Sequence of chain 1.E:
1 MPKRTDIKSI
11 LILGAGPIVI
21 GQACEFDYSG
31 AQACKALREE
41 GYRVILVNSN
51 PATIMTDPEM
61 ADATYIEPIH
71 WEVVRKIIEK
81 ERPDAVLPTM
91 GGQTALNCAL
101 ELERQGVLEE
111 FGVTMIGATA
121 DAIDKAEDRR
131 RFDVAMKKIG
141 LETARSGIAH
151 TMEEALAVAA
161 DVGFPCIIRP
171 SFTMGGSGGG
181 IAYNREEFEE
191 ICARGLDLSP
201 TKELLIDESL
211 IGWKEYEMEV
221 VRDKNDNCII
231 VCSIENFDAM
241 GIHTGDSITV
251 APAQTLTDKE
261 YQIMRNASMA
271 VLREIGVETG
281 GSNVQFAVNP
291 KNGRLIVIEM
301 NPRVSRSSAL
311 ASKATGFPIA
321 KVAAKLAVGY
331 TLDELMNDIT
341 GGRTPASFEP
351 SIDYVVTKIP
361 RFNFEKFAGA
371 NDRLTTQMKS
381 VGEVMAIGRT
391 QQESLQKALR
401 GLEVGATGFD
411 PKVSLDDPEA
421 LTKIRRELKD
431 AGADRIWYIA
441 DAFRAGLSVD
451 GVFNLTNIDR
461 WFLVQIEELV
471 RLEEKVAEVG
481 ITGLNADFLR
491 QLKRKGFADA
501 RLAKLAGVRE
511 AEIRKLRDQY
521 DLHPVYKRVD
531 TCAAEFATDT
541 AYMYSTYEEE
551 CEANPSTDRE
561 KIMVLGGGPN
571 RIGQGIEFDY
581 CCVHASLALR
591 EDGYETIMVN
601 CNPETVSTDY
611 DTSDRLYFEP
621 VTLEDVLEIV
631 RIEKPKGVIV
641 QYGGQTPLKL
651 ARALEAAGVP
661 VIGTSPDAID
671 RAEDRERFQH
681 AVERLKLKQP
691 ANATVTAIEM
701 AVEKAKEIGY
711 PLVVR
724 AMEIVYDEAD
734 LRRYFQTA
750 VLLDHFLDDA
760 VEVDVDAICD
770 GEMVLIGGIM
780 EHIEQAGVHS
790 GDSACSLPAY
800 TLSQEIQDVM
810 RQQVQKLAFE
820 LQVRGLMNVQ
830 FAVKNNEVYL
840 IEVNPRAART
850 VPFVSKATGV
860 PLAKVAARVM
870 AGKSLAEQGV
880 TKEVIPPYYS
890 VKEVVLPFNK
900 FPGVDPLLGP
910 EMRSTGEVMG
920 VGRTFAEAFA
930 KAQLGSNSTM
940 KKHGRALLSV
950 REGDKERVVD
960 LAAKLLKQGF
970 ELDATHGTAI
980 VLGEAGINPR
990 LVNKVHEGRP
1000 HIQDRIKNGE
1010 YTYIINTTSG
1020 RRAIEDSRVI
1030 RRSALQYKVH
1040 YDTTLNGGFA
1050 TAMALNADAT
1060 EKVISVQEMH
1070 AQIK

A small-molecule ligand and the protein it binds are described below.
Small molecule (SMILES): NCCC[C@H](N)C(=O)O

Binding-site contacts:
Ligand atom CG contacts residue ASP791 of chain 1.E at 4.4 Å.
Ligand atom NE contacts residue ALA793 of chain 1.E at 3.8 Å.
Ligand atom CD contacts residue VAL893 of chain 1.E at 4.0 Å (hydrophobic).
Ligand atom OXT contacts residue THR1042 of chain 1.E at 2.9 Å (h-bond).
Ligand atom OXT contacts residue LEU907 of chain 1.E at 3.2 Å.
Ligand atom O contacts residue ASP1041 of chain 1.E at 3.3 Å.
Ligand atom CG contacts residue GLU892 of chain 1.E at 4.1 Å.
Ligand atom CD contacts residue GLU783 of chain 1.E at 3.2 Å.
Ligand atom CG contacts residue GLU783 of chain 1.E at 4.0 Å.
Ligand atom CB contacts residue LEU907 of chain 1.E at 4.0 Å (hydrophobic).
Ligand atom O contacts residue LEU907 of chain 1.E at 3.7 Å.
Ligand atom C contacts residue LEU907 of chain 1.E at 3.5 Å (hydrophobic).
Ligand atom NE contacts residue ASP791 of chain 1.E at 2.7 Å (salt-bridge).
Ligand atom N contacts residue ASP1041 of chain 1.E at 3.8 Å.
Ligand atom CD contacts residue LEU907 of chain 1.E at 3.4 Å (hydrophobic).
Ligand atom CD contacts residue LEU895 of chain 1.E at 4.4 Å (hydrophobic).
Ligand atom CD contacts residue GLU892 of chain 1.E at 3.9 Å.
Ligand atom OXT contacts residue TYR1040 of chain 1.E at 4.1 Å.
Ligand atom C contacts residue THR1042 of chain 1.E at 3.6 Å.
Ligand atom CG contacts residue LEU907 of chain 1.E at 4.0 Å (hydrophobic).
Ligand atom O contacts residue TYR1040 of chain 1.E at 4.0 Å.
Ligand atom NE contacts residue GLU783 of chain 1.E at 3.0 Å (salt-bridge).
Ligand atom OXT contacts residue ASP1041 of chain 1.E at 4.5 Å.
Ligand atom CA contacts residue LEU907 of chain 1.E at 4.3 Å (hydrophobic).
Ligand atom NE contacts residue GLU892 of chain 1.E at 2.6 Å (salt-bridge).
Ligand atom C contacts residue ASP1041 of chain 1.E at 4.0 Å.
Ligand atom CA contacts residue TYR1040 of chain 1.E at 3.8 Å (hydrophobic).
Ligand atom CG contacts residue LEU895 of chain 1.E at 4.0 Å (hydrophobic).
Ligand atom N contacts residue HIS1039 of chain 1.E at 4.2 Å.
Ligand atom O contacts residue THR1042 of chain 1.E at 2.9 Å (h-bond).
Ligand atom NE contacts residue SER792 of chain 1.E at 4.2 Å.
Ligand atom CD contacts residue ASP791 of chain 1.E at 3.0 Å.
Ligand atom O contacts residue THR1043 of chain 1.E at 4.3 Å.
Ligand atom C contacts residue TYR1040 of chain 1.E at 3.9 Å (hydrophobic).
Ligand atom NE contacts residue VAL893 of chain 1.E at 3.6 Å.
Ligand atom CB contacts residue GLU783 of chain 1.E at 3.8 Å.
Ligand atom N contacts residue TYR1040 of chain 1.E at 2.7 Å (h-bond).